Binding-site contacts:
Ligand atom O4A contacts residue GLY86 of chain 1.A at 3.5 Å.
Ligand atom C1 contacts residue ASP84 of chain 1.A at 3.7 Å.
Ligand atom C1 contacts residue UMP1 of chain 1.B at 3.9 Å.
Ligand atom O2 contacts residue TYR87 of chain 1.A at 3.5 Å.
Ligand atom C4 contacts residue GLY86 of chain 1.A at 3.9 Å.
Ligand atom O1B contacts residue ASP84 of chain 1.A at 2.9 Å (salt-bridge).
Ligand atom C2 contacts residue TYR87 of chain 1.A at 4.0 Å (hydrophobic).
Ligand atom C2 contacts residue UMP1 of chain 1.B at 3.9 Å.
Ligand atom C4 contacts residue ASP139 of chain 1.A at 4.4 Å.
Ligand atom C1 contacts residue ASP139 of chain 1.A at 4.5 Å.
Ligand atom O4B contacts residue GLY86 of chain 1.A at 3.5 Å (h-bond).
Ligand atom O4A contacts residue ASP139 of chain 1.A at 4.1 Å.
Ligand atom C1 contacts residue TYR136 of chain 1.A at 4.4 Å (hydrophobic).
Ligand atom O1A contacts residue UMP1 of chain 1.B at 3.8 Å.
Ligand atom C2 contacts residue ASP84 of chain 1.A at 4.0 Å.
Ligand atom C3 contacts residue ASP84 of chain 1.A at 4.3 Å.
Ligand atom O1B contacts residue UMP1 of chain 1.B at 4.2 Å.
Ligand atom C3 contacts residue TYR136 of chain 1.A at 4.1 Å (hydrophobic).
Ligand atom O2 contacts residue UMP1 of chain 1.B at 4.4 Å.
Ligand atom O1B contacts residue ASP139 of chain 1.A at 3.5 Å (salt-bridge).
Ligand atom O4A contacts residue TYR87 of chain 1.A at 4.0 Å.
Ligand atom C3 contacts residue ASP139 of chain 1.A at 3.6 Å.
Ligand atom O1A contacts residue TYR136 of chain 1.A at 4.3 Å.
Ligand atom C4 contacts residue TYR87 of chain 1.A at 4.1 Å (hydrophobic).
Ligand atom O1B contacts residue TYR136 of chain 1.A at 4.3 Å.
Ligand atom O4B contacts residue TYR87 of chain 1.A at 3.7 Å.

This protein binds this small molecule.
Small molecule (SMILES): O=C([O-])[C@H](O)/C=C(/[O-])O

Sequence of chain 1.A:
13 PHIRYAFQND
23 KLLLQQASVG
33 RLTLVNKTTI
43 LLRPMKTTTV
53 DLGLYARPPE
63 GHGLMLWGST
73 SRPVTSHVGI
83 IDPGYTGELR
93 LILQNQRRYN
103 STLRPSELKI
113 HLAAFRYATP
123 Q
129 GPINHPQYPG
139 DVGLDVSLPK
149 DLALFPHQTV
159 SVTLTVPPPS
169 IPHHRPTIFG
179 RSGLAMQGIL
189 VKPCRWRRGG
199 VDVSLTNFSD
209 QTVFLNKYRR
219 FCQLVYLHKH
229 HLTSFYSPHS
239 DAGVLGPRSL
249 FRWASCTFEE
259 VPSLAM